Sequence of chain 2.A:
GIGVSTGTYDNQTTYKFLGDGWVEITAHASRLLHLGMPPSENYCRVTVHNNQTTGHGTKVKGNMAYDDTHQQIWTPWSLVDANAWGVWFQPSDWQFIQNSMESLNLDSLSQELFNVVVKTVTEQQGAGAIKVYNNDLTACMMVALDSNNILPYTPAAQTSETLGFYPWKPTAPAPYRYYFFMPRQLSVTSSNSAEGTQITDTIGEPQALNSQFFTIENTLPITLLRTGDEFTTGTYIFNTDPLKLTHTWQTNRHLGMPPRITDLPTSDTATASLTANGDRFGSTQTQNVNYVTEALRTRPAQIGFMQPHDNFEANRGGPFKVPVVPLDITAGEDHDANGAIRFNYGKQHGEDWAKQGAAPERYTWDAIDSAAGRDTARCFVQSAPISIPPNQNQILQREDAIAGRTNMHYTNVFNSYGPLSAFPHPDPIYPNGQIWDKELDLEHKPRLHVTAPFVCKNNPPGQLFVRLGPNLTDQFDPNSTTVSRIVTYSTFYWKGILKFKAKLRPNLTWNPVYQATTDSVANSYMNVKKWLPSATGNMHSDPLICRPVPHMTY

The protein below binds the small molecule below.
Small molecule (SMILES): Nc1ccn([C@H]2C[C@H](O)[C@@H](COP(=O)(O)O)O2)c(=O)n1

Binding-site contacts:
Ligand atom C4 contacts residue TRP201 of chain 2.A at 3.3 Å (hydrophobic).
Ligand atom N4 contacts residue GLY198 of chain 2.A at 3.8 Å.
Ligand atom N1 contacts residue TRP201 of chain 2.A at 4.0 Å.
Ligand atom C2' contacts residue LYS682 of chain 2.A at 3.6 Å.
Ligand atom C1' contacts residue TRP201 of chain 2.A at 4.5 Å (hydrophobic).
Ligand atom C6 contacts residue TRP201 of chain 2.A at 3.5 Å (hydrophobic).
Ligand atom C3' contacts residue TRP201 of chain 2.A at 4.1 Å (hydrophobic).
Ligand atom OP1 contacts residue PRO423 of chain 2.A at 3.6 Å.
Ligand atom O4' contacts residue TRP201 of chain 2.A at 4.5 Å.
Ligand atom N3 contacts residue TRP201 of chain 2.A at 3.6 Å.
Ligand atom N4 contacts residue TRP201 of chain 2.A at 3.8 Å.
Ligand atom O5' contacts residue TRP201 of chain 2.A at 3.6 Å.
Ligand atom C2 contacts residue TRP201 of chain 2.A at 3.9 Å (hydrophobic).
Ligand atom C2' contacts residue TRP201 of chain 2.A at 3.7 Å (hydrophobic).
Ligand atom C1' contacts residue LYS682 of chain 2.A at 4.5 Å.
Ligand atom C5 contacts residue TRP201 of chain 2.A at 3.4 Å (hydrophobic).
Ligand atom O2 contacts residue LEU197 of chain 2.A at 4.0 Å.
Ligand atom C5' contacts residue TRP201 of chain 2.A at 3.5 Å (hydrophobic).
Ligand atom C3' contacts residue LYS682 of chain 2.A at 3.8 Å.
Ligand atom O3' contacts residue LYS682 of chain 2.A at 3.1 Å (salt-bridge).
Ligand atom C4' contacts residue TRP201 of chain 2.A at 4.3 Å (hydrophobic).
Ligand atom N4 contacts residue ASP199 of chain 2.A at 4.0 Å.
Ligand atom O2 contacts residue LYS682 of chain 2.A at 4.2 Å.
Ligand atom O2 contacts residue TRP201 of chain 2.A at 4.3 Å.